Sequence of chain 1.B:
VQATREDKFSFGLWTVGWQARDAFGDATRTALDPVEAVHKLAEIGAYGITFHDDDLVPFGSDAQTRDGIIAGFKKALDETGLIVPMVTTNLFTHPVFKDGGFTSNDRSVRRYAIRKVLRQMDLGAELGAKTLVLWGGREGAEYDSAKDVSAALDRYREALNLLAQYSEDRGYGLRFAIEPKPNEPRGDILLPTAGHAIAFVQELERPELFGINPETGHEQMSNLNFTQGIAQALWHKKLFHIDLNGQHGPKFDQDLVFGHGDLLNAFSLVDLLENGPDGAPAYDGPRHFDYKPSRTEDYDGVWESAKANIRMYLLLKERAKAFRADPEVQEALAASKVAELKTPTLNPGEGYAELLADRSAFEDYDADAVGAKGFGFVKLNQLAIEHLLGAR

Binding-site contacts:
Ligand atom O3 contacts residue MG1 of chain 1.I at 3.6 Å.
Ligand atom C4 contacts residue GLU180 of chain 1.B at 3.4 Å.
Ligand atom O5 contacts residue PHE93 of chain 1.B at 3.9 Å.
Ligand atom O2 contacts residue GLU180 of chain 1.B at 3.3 Å (salt-bridge).
Ligand atom O3 contacts residue ASP291 of chain 1.B at 2.7 Å (salt-bridge).
Ligand atom O2 contacts residue ASP291 of chain 1.B at 2.9 Å (salt-bridge).
Ligand atom O4 contacts residue MG1 of chain 1.I at 2.3 Å.
Ligand atom C2 contacts residue TRP136 of chain 1.B at 3.7 Å (hydrophobic).
Ligand atom C5 contacts residue THR89 of chain 1.B at 4.1 Å.
Ligand atom C3 contacts residue MG1 of chain 1.I at 3.6 Å.
Ligand atom C4 contacts residue TRP136 of chain 1.B at 3.9 Å (hydrophobic).
Ligand atom C1 contacts residue MG1 of chain 1.J at 3.7 Å.
Ligand atom C1 contacts residue LYS182 of chain 1.B at 3.9 Å.
Ligand atom C1 contacts residue TRP136 of chain 1.B at 3.5 Å (hydrophobic).
Ligand atom C4 contacts residue ASP291 of chain 1.B at 3.7 Å.
Ligand atom O2 contacts residue MG1 of chain 1.J at 3.2 Å.
Ligand atom O5 contacts residue TRP136 of chain 1.B at 3.5 Å.
Ligand atom O5 contacts residue HIS53 of chain 1.B at 2.9 Å (h-bond).
Ligand atom O4 contacts residue GLU180 of chain 1.B at 2.5 Å (salt-bridge).
Ligand atom O4 contacts residue ASP291 of chain 1.B at 3.0 Å (salt-bridge).
Ligand atom C2 contacts residue ASP291 of chain 1.B at 3.8 Å.
Ligand atom C1 contacts residue PHE25 of chain 1.A at 3.8 Å (hydrophobic).
Ligand atom C3 contacts residue ASP291 of chain 1.B at 3.5 Å.
Ligand atom C3 contacts residue TRP136 of chain 1.B at 3.8 Å (hydrophobic).
Ligand atom O2 contacts residue MG1 of chain 1.I at 2.4 Å.
Ligand atom O5 contacts residue THR89 of chain 1.B at 3.9 Å.
Ligand atom C4 contacts residue MG1 of chain 1.I at 3.4 Å.
Ligand atom O1 contacts residue TRP136 of chain 1.B at 3.9 Å.
Ligand atom C5 contacts residue TRP136 of chain 1.B at 4.1 Å (hydrophobic).
Ligand atom O1 contacts residue ASP254 of chain 1.B at 3.4 Å (salt-bridge).
Ligand atom C5 contacts residue HIS53 of chain 1.B at 3.2 Å.
Ligand atom O3 contacts residue TRP15 of chain 1.B at 3.4 Å (h-bond).
Ligand atom O1 contacts residue HIS219 of chain 1.B at 3.1 Å (h-bond).
Ligand atom C2 contacts residue GLU180 of chain 1.B at 3.9 Å.
Ligand atom O1 contacts residue LYS182 of chain 1.B at 2.9 Å (salt-bridge).
Ligand atom O2 contacts residue HIS219 of chain 1.B at 3.5 Å.
Ligand atom C2 contacts residue MG1 of chain 1.I at 3.4 Å.
Ligand atom O1 contacts residue MG1 of chain 1.J at 2.5 Å.
Ligand atom O4 contacts residue ASP244 of chain 1.B at 3.3 Å (salt-bridge).
Ligand atom O2 contacts residue GLU216 of chain 1.B at 3.1 Å (salt-bridge).

A small-molecule ligand and the protein it binds are described below.
Small molecule (SMILES): O=C[C@H](O)[C@@H](O)[C@H](O)CO

Sequence of chain 1.A:
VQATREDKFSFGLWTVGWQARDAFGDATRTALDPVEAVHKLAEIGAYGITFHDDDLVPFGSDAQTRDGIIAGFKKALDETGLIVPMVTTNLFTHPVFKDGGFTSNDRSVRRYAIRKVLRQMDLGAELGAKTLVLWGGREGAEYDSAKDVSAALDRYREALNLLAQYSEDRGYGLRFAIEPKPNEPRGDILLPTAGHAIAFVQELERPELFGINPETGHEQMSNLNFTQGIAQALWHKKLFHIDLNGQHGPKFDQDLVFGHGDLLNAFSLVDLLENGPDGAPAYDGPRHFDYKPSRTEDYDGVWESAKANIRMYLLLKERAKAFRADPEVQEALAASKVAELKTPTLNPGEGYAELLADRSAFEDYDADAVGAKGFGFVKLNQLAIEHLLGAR